Binding-site contacts:
Ligand atom C2 contacts residue ILE94 of chain 2.A at 4.2 Å (hydrophobic).
Ligand atom C1 contacts residue NDC1 of chain 2.C at 3.6 Å.
Ligand atom C2 contacts residue LEU95 of chain 2.A at 3.8 Å (hydrophobic).
Ligand atom C2 contacts residue NDC1 of chain 2.C at 3.6 Å.
Ligand atom C4 contacts residue PHE192 of chain 2.A at 3.9 Å (hydrophobic).
Ligand atom C1 contacts residue LEU95 of chain 2.A at 3.8 Å (hydrophobic).
Ligand atom C3 contacts residue HIS190 of chain 2.A at 3.7 Å.
Ligand atom O1 contacts residue GLY93 of chain 2.A at 3.7 Å.
Ligand atom C4 contacts residue HIS190 of chain 2.A at 3.5 Å.
Ligand atom C3 contacts residue NDC1 of chain 2.C at 4.1 Å.
Ligand atom C3 contacts residue PHE192 of chain 2.A at 3.9 Å (hydrophobic).
Ligand atom C6 contacts residue NDC1 of chain 2.C at 3.6 Å.
Ligand atom C4 contacts residue NDC1 of chain 2.C at 4.1 Å.
Ligand atom O1 contacts residue NDC1 of chain 2.C at 2.7 Å (h-bond).
Ligand atom C5 contacts residue NDC1 of chain 2.C at 3.5 Å.
Ligand atom C5 contacts residue PHE192 of chain 2.A at 3.9 Å (hydrophobic).
Ligand atom C3 contacts residue LEU95 of chain 2.A at 4.4 Å (hydrophobic).
Ligand atom C2 contacts residue GLY93 of chain 2.A at 4.3 Å.
Ligand atom O1 contacts residue TYR151 of chain 2.A at 3.8 Å.
Ligand atom O1 contacts residue ILE94 of chain 2.A at 3.4 Å.
Ligand atom C1 contacts residue ILE94 of chain 2.A at 4.1 Å (hydrophobic).
Ligand atom O1 contacts residue LEU95 of chain 2.A at 3.6 Å (h-bond).
Ligand atom C6 contacts residue TYR151 of chain 2.A at 4.5 Å (hydrophobic).

Sequence of chain 2.A:
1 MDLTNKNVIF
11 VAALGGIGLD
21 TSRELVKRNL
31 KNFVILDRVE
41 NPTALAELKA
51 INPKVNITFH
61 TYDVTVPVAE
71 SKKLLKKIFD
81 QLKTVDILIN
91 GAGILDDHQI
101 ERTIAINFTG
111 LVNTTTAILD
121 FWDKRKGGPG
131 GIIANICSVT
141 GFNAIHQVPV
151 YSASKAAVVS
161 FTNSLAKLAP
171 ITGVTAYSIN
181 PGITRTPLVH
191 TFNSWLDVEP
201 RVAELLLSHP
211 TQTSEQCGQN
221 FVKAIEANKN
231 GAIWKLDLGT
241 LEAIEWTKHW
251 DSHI

This small molecule binds to this protein.
Small molecule (SMILES): O=C1CCCCC1